A small-molecule ligand and the protein it binds are described below.
Small molecule (SMILES): Nc1nc2c(ncn2[C@H]2C[C@H](O)[C@@H](COP(=O)(O)OCCCNC(=O)c3cccc(-c4cccc(Br)c4)c3)O2)c(=O)[nH]1

Sequence of chain 1.A:
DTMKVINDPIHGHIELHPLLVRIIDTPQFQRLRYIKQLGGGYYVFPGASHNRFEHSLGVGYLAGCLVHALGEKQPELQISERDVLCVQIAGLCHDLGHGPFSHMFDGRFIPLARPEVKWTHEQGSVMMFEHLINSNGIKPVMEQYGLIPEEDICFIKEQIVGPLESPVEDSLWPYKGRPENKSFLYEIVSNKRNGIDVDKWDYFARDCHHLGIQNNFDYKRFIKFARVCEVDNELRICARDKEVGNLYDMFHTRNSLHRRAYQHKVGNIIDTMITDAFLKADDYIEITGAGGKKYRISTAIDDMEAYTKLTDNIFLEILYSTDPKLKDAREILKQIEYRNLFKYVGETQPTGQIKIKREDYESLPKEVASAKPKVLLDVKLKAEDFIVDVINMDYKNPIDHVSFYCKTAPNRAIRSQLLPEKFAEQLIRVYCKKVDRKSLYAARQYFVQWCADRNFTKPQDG

Sequence of chain 1.B:
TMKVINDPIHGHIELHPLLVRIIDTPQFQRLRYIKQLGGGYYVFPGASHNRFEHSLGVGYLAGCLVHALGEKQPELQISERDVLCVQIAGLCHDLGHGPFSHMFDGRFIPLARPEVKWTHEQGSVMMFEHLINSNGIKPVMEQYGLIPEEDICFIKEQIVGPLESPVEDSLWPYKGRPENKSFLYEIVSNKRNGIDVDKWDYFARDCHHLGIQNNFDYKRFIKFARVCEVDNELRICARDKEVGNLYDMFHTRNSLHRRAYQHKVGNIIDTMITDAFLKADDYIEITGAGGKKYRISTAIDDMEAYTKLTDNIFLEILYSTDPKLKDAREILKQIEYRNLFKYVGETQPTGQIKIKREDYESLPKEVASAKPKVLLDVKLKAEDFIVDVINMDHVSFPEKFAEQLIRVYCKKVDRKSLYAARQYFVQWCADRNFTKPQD

Binding-site contacts:
Ligand atom C2 contacts residue ARG341 of chain 1.B at 3.5 Å.
Ligand atom N2 contacts residue LYS6 of chain 1.A at 3.4 Å (salt-bridge).
Ligand atom O6 contacts residue ARG341 of chain 1.B at 3.6 Å.
Ligand atom C13 contacts residue LYS345 of chain 1.B at 3.5 Å.
Ligand atom C2' contacts residue VAL7 of chain 1.A at 3.5 Å (hydrophobic).
Ligand atom O3B contacts residue LYS6 of chain 1.A at 3.2 Å (salt-bridge).
Ligand atom N7 contacts residue TYR45 of chain 1.B at 3.2 Å (h-bond).
Ligand atom C24 contacts residue ASN342 of chain 1.B at 3.4 Å.
Ligand atom C18 contacts residue ARG341 of chain 1.B at 3.5 Å.
Ligand atom O6 contacts residue GLN32 of chain 1.A at 3.3 Å (h-bond).
Ligand atom O4' contacts residue ARG341 of chain 1.B at 3.4 Å (salt-bridge).
Ligand atom N3 contacts residue ARG341 of chain 1.B at 3.7 Å.
Ligand atom N2 contacts residue ARG341 of chain 1.B at 3.6 Å.
Ligand atom N7 contacts residue ARG35 of chain 1.A at 3.6 Å.
Ligand atom N2 contacts residue ASP27 of chain 1.A at 3.2 Å (salt-bridge).
Ligand atom O1B contacts residue LYS6 of chain 1.A at 2.7 Å (salt-bridge).
Ligand atom O1G contacts residue PHE344 of chain 1.B at 3.1 Å (h-bond).
Ligand atom O3B contacts residue ARG341 of chain 1.B at 3.0 Å (salt-bridge).
Ligand atom C17 contacts residue ARG341 of chain 1.B at 3.4 Å.
Ligand atom C8 contacts residue VAL46 of chain 1.B at 3.1 Å (hydrophobic).
Ligand atom O2 contacts residue ARG341 of chain 1.B at 3.4 Å (salt-bridge).
Ligand atom C8 contacts residue TYR45 of chain 1.B at 3.4 Å (hydrophobic).
Ligand atom C25 contacts residue LYS345 of chain 1.B at 3.3 Å.
Ligand atom BR1 contacts residue VAL447 of chain 1.B at 3.6 Å.
Ligand atom O3' contacts residue LYS6 of chain 1.A at 3.6 Å.
Ligand atom C24 contacts residue LEU343 of chain 1.B at 3.6 Å (hydrophobic).
Ligand atom N1 contacts residue ASP27 of chain 1.A at 3.0 Å (salt-bridge).
Ligand atom C5 contacts residue ARG341 of chain 1.B at 3.6 Å.
Ligand atom O6 contacts residue ARG35 of chain 1.A at 3.6 Å.
Ligand atom C23 contacts residue ASN342 of chain 1.B at 3.6 Å.
Ligand atom C2' contacts residue ILE8 of chain 1.A at 3.5 Å (hydrophobic).
Ligand atom C21 contacts residue ASN342 of chain 1.B at 3.7 Å.
Ligand atom C4 contacts residue ARG341 of chain 1.B at 3.4 Å.
Ligand atom PB contacts residue LYS6 of chain 1.A at 3.3 Å.
Ligand atom C14 contacts residue LYS345 of chain 1.B at 3.5 Å.
Ligand atom C6 contacts residue ARG341 of chain 1.B at 3.4 Å.
Ligand atom N9 contacts residue ILE8 of chain 1.A at 3.6 Å.
Ligand atom O1G contacts residue LYS345 of chain 1.B at 3.1 Å (salt-bridge).
Ligand atom O1G contacts residue LEU343 of chain 1.B at 3.3 Å (h-bond).
Ligand atom N1 contacts residue ARG341 of chain 1.B at 3.6 Å.